Binding-site contacts:
Ligand atom C7 contacts residue ASN293 of chain 1.I at 3.3 Å.
Ligand atom O7 contacts residue ARG404 of chain 1.I at 4.4 Å.
Ligand atom C7 contacts residue ASN257 of chain 1.I at 4.3 Å.
Ligand atom N2 contacts residue ASN293 of chain 1.I at 3.0 Å (h-bond).
Ligand atom C1 contacts residue ASN293 of chain 1.I at 1.5 Å.
Ligand atom O7 contacts residue ASN257 of chain 1.I at 3.9 Å.
Ligand atom C5 contacts residue ASN293 of chain 1.I at 3.8 Å.
Ligand atom C8 contacts residue ASN257 of chain 1.I at 3.5 Å.
Ligand atom C1 contacts residue THR375 of chain 1.I at 4.5 Å.
Ligand atom O5 contacts residue ASN293 of chain 1.I at 2.4 Å (h-bond).
Ligand atom C2 contacts residue ASN293 of chain 1.I at 2.5 Å.
Ligand atom O6 contacts residue THR375 of chain 1.I at 3.5 Å (h-bond).
Ligand atom C8 contacts residue HIS291 of chain 1.I at 3.7 Å.
Ligand atom C8 contacts residue ASN293 of chain 1.I at 3.4 Å.
Ligand atom C1 contacts residue HIS291 of chain 1.I at 4.4 Å.
Ligand atom O5 contacts residue SER373 of chain 1.I at 4.3 Å.
Ligand atom C3 contacts residue HIS291 of chain 1.I at 4.5 Å.
Ligand atom C8 contacts residue THR259 of chain 1.I at 3.7 Å.
Ligand atom O7 contacts residue ASN293 of chain 1.I at 4.3 Å.
Ligand atom O5 contacts residue THR375 of chain 1.I at 4.0 Å.
Ligand atom C4 contacts residue ASN293 of chain 1.I at 4.3 Å.
Ligand atom C3 contacts residue ASN293 of chain 1.I at 3.9 Å.

Sequence of chain 1.I:
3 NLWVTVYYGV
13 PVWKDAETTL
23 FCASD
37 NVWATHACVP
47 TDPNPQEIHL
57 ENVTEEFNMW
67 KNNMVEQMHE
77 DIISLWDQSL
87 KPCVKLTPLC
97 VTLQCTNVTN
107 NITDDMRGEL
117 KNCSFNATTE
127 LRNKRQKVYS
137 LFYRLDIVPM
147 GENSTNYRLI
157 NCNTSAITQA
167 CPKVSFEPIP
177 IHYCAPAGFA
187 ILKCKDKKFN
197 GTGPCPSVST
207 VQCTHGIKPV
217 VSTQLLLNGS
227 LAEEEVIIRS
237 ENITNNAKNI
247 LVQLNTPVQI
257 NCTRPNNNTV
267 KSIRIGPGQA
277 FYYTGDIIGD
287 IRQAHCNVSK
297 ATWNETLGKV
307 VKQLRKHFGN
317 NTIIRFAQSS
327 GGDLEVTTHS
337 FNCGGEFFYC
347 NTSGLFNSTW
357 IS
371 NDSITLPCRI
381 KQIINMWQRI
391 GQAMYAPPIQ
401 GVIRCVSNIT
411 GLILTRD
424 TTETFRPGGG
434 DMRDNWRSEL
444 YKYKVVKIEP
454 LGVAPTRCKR

A small-molecule ligand and the protein it binds are described below.
Small molecule (SMILES): CC(=O)N[C@H]1[C@H](O[C@H]2[C@H](O)[C@@H](NC(C)=O)CO[C@@H]2CO)O[C@H](CO)[C@@H](O)[C@@H]1O